Binding-site contacts:
Ligand atom C3 contacts residue MET28 of chain 2.A at 3.8 Å (hydrophobic).
Ligand atom C4 contacts residue TRP37 of chain 2.A at 3.9 Å (hydrophobic).
Ligand atom C5 contacts residue TRP37 of chain 2.A at 4.2 Å (hydrophobic).
Ligand atom C4 contacts residue ALA91 of chain 1.A at 4.1 Å (hydrophobic).
Ligand atom C6 contacts residue MET28 of chain 2.A at 4.1 Å (hydrophobic).
Ligand atom C2 contacts residue PRO352 of chain 1.A at 4.0 Å (hydrophobic).
Ligand atom C5 contacts residue MET28 of chain 2.A at 3.3 Å (hydrophobic).
Ligand atom C4 contacts residue MET28 of chain 2.A at 3.8 Å (hydrophobic).
Ligand atom C1 contacts residue ALA91 of chain 1.A at 3.6 Å (hydrophobic).
Ligand atom O2 contacts residue ALA92 of chain 1.A at 3.4 Å.
Ligand atom C3 contacts residue ALA91 of chain 1.A at 4.3 Å (hydrophobic).
Ligand atom C8 contacts residue TRP37 of chain 2.A at 3.8 Å (hydrophobic).
Ligand atom C9 contacts residue ARG47 of chain 1.A at 4.4 Å.
Ligand atom C2 contacts residue ALA91 of chain 1.A at 4.0 Å (hydrophobic).
Ligand atom O2 contacts residue ARG47 of chain 1.A at 4.1 Å.
Ligand atom O1 contacts residue ALA92 of chain 1.A at 3.4 Å.
Ligand atom C1 contacts residue TRP37 of chain 2.A at 4.1 Å (hydrophobic).
Ligand atom O2 contacts residue ALA91 of chain 1.A at 3.5 Å (h-bond).
Ligand atom C9 contacts residue TRP37 of chain 2.A at 3.7 Å (hydrophobic).
Ligand atom C3 contacts residue TRP37 of chain 2.A at 4.5 Å (hydrophobic).
Ligand atom C8 contacts residue ALA91 of chain 1.A at 4.0 Å (hydrophobic).
Ligand atom C7 contacts residue ARG47 of chain 1.A at 3.7 Å.
Ligand atom C2 contacts residue TRP37 of chain 2.A at 4.5 Å (hydrophobic).
Ligand atom C1 contacts residue PRO352 of chain 1.A at 3.9 Å (hydrophobic).
Ligand atom C9 contacts residue ALA91 of chain 1.A at 3.8 Å (hydrophobic).
Ligand atom O2 contacts residue TRP37 of chain 2.A at 3.8 Å.
Ligand atom C7 contacts residue ALA91 of chain 1.A at 4.2 Å (hydrophobic).
Ligand atom C7 contacts residue TRP37 of chain 2.A at 4.1 Å (hydrophobic).
Ligand atom O1 contacts residue ALA91 of chain 1.A at 4.1 Å.
Ligand atom C1 contacts residue ALA92 of chain 1.A at 3.7 Å (hydrophobic).
Ligand atom C9 contacts residue ALA92 of chain 1.A at 4.4 Å (hydrophobic).
Ligand atom C8 contacts residue ARG47 of chain 1.A at 3.7 Å.
Ligand atom O1 contacts residue PRO352 of chain 1.A at 3.2 Å.
Ligand atom C6 contacts residue TRP37 of chain 2.A at 4.2 Å (hydrophobic).

Sequence of chain 1.A:
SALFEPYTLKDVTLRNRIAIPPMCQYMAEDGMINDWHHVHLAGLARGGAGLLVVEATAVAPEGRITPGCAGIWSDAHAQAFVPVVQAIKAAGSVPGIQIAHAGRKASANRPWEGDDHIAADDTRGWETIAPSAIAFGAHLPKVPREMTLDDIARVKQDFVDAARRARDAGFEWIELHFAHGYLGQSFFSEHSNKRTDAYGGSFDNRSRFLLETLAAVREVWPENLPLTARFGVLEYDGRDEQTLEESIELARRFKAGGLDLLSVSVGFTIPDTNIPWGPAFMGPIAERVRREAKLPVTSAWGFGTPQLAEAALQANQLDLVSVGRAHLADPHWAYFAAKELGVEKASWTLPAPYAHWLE

This protein binds this small molecule.
Small molecule (SMILES): O=c1ccc2ccccc2o1

Sequence of chain 2.A:
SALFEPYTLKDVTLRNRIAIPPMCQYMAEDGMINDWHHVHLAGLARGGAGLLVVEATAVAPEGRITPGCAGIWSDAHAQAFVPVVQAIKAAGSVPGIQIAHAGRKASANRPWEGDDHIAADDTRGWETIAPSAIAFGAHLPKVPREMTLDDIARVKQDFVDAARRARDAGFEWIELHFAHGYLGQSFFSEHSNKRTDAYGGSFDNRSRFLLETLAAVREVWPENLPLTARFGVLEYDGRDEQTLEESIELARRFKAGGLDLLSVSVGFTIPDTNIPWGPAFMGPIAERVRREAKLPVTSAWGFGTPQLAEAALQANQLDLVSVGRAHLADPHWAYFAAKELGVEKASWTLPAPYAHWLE